This small molecule binds to this protein.
Small molecule (SMILES): CC(=O)N[C@@H]1[C@@H](O)[C@H](O)[C@@H](CO)O[C@H]1O

Sequence of chain 1.C:
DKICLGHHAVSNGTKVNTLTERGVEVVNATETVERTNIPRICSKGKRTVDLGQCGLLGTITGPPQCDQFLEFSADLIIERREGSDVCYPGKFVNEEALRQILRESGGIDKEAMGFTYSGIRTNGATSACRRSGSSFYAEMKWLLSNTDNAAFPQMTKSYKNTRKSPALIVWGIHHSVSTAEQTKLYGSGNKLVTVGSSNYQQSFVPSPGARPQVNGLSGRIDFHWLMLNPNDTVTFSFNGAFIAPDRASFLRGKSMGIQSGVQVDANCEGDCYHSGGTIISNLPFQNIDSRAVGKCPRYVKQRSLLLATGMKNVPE

Binding-site contacts:
Ligand atom C1 contacts residue ASN82 of chain 1.D at 1.4 Å.
Ligand atom O5 contacts residue ASN82 of chain 1.D at 2.3 Å (h-bond).
Ligand atom C3 contacts residue ASN82 of chain 1.D at 3.8 Å.
Ligand atom C5 contacts residue ASN82 of chain 1.D at 3.6 Å.
Ligand atom C7 contacts residue GLU72 of chain 1.D at 4.5 Å.
Ligand atom C7 contacts residue ASN79 of chain 1.D at 3.4 Å.
Ligand atom N2 contacts residue GLU72 of chain 1.D at 4.4 Å.
Ligand atom C2 contacts residue ASN82 of chain 1.D at 2.4 Å.
Ligand atom C7 contacts residue ASN82 of chain 1.D at 3.8 Å.
Ligand atom N2 contacts residue ASN82 of chain 1.D at 3.0 Å (h-bond).
Ligand atom O6 contacts residue ARG295 of chain 1.C at 4.0 Å.
Ligand atom C8 contacts residue LYS75 of chain 1.D at 3.9 Å.
Ligand atom O7 contacts residue ASN82 of chain 1.D at 4.2 Å.
Ligand atom O3 contacts residue GLU72 of chain 1.D at 4.5 Å.
Ligand atom C8 contacts residue GLU72 of chain 1.D at 3.9 Å.
Ligand atom C4 contacts residue ASN82 of chain 1.D at 4.2 Å.
Ligand atom N2 contacts residue ASN79 of chain 1.D at 4.2 Å.
Ligand atom C8 contacts residue ASN79 of chain 1.D at 3.0 Å.
Ligand atom O7 contacts residue ASN79 of chain 1.D at 3.6 Å.

Sequence of chain 1.D:
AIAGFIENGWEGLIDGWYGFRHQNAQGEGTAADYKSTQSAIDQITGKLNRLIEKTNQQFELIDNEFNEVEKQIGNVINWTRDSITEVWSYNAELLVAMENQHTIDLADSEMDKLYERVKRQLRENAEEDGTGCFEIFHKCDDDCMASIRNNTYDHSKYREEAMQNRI